Binding-site contacts:
Ligand atom NE contacts residue GLU19 of chain 2.A at 2.9 Å (salt-bridge).
Ligand atom CD contacts residue ASP220 of chain 2.A at 3.5 Å.
Ligand atom NE contacts residue ASP220 of chain 2.A at 2.7 Å (salt-bridge).
Ligand atom CA contacts residue ASN180 of chain 2.A at 3.4 Å.
Ligand atom O contacts residue GLU187 of chain 2.A at 3.4 Å (salt-bridge).
Ligand atom O3P contacts residue TYR135 of chain 2.A at 2.6 Å (h-bond).
Ligand atom CD contacts residue LEU227 of chain 2.A at 3.7 Å (hydrophobic).
Ligand atom O1P contacts residue ARG134 of chain 2.A at 2.8 Å (salt-bridge).
Ligand atom NH2 contacts residue LEU48 of chain 2.A at 3.4 Å.
Ligand atom O contacts residue ASN231 of chain 2.A at 2.9 Å (h-bond).
Ligand atom O contacts residue VAL183 of chain 2.A at 3.6 Å.
Ligand atom N contacts residue GOL1 of chain 2.F at 2.7 Å (h-bond).
Ligand atom C contacts residue UVT1 of chain 2.C at 3.7 Å.
Ligand atom CG2 contacts residue UVT1 of chain 2.C at 3.5 Å.
Ligand atom CB contacts residue ASN180 of chain 2.A at 3.2 Å.
Ligand atom C contacts residue ASN180 of chain 2.A at 3.6 Å.
Ligand atom CB contacts residue GOL1 of chain 2.F at 3.6 Å.
Ligand atom NH2 contacts residue ASP220 of chain 2.A at 3.1 Å (salt-bridge).
Ligand atom N contacts residue LEU234 of chain 2.A at 3.3 Å.
Ligand atom CB contacts residue GOL1 of chain 2.F at 3.1 Å.
Ligand atom N contacts residue ASN180 of chain 2.A at 2.9 Å (h-bond).
Ligand atom CB contacts residue GLU187 of chain 2.A at 3.2 Å.
Ligand atom CA contacts residue ASN231 of chain 2.A at 3.4 Å.
Ligand atom NH2 contacts residue GLU19 of chain 2.A at 3.1 Å (salt-bridge).
Ligand atom CG2 contacts residue ASN180 of chain 2.A at 3.5 Å.
Ligand atom CA contacts residue GOL1 of chain 2.F at 3.3 Å.
Ligand atom P contacts residue ARG61 of chain 2.A at 3.6 Å.
Ligand atom O2P contacts residue ARG61 of chain 2.A at 2.9 Å (salt-bridge).
Ligand atom C contacts residue ASN231 of chain 2.A at 3.6 Å.
Ligand atom O3P contacts residue ARG134 of chain 2.A at 2.9 Å (salt-bridge).
Ligand atom CG contacts residue GLU19 of chain 2.A at 3.6 Å.
Ligand atom CZ contacts residue ASP220 of chain 2.A at 3.6 Å.
Ligand atom CG2 contacts residue LYS127 of chain 2.A at 3.5 Å.
Ligand atom CG contacts residue GOL1 of chain 2.F at 3.7 Å.
Ligand atom N contacts residue GOL1 of chain 2.F at 3.1 Å.
Ligand atom O1P contacts residue ARG61 of chain 2.A at 2.9 Å (salt-bridge).
Ligand atom CB contacts residue TRP235 of chain 2.A at 3.5 Å (hydrophobic).
Ligand atom O contacts residue UVT1 of chain 2.C at 3.6 Å.
Ligand atom N contacts residue ASN231 of chain 2.A at 2.9 Å (h-bond).
Ligand atom N contacts residue LEU179 of chain 2.A at 3.5 Å.

This protein binds this small molecule.
Small molecule (SMILES): CC[C@H](C)[C@H](NC(=O)[C@H](COP(=O)(O)O)NC(=O)CNC(=O)[C@H](C)N)C(=O)N1CCC[C@H]1C(=O)NCC(=O)N[C@@H](CCCN=C(N)N)C(=O)N[C@@H](CCCN=C(N)N)C(=O)N[C@H](C=O)CO

Sequence of chain 2.A:
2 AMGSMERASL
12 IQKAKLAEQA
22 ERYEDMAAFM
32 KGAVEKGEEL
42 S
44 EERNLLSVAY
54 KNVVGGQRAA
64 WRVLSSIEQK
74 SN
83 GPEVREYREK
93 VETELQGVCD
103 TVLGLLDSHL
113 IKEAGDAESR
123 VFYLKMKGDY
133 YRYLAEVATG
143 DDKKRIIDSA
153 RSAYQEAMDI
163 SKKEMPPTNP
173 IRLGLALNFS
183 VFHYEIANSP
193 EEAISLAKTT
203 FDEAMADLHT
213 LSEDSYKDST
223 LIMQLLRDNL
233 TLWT